A small-molecule ligand and the protein it binds are described below.
Small molecule (SMILES): FC(F)O[C@@H](F)C(F)(F)F

Binding-site contacts:
Ligand atom FAB contacts residue ILE258 of chain 1.D at 3.0 Å.
Ligand atom CAI contacts residue THR255 of chain 1.D at 3.3 Å.
Ligand atom CAH contacts residue THR255 of chain 1.D at 3.9 Å.
Ligand atom FAC contacts residue THR255 of chain 1.D at 3.2 Å.
Ligand atom OAG contacts residue THR255 of chain 1.D at 4.0 Å.
Ligand atom CAJ contacts residue ILE201 of chain 1.D at 4.1 Å (hydrophobic).
Ligand atom FAE contacts residue VAL242 of chain 1.D at 3.6 Å.
Ligand atom FAE contacts residue ILE201 of chain 1.D at 2.8 Å.
Ligand atom FAD contacts residue TYR197 of chain 1.D at 4.4 Å.
Ligand atom OAG contacts residue ILE202 of chain 1.D at 3.0 Å.
Ligand atom FAD contacts residue THR255 of chain 1.D at 2.9 Å.
Ligand atom FAC contacts residue ILE259 of chain 1.D at 3.7 Å.
Ligand atom FAA contacts residue THR255 of chain 1.D at 3.4 Å.
Ligand atom FAF contacts residue PRO120 of chain 1.D at 3.2 Å.
Ligand atom FAD contacts residue PRO120 of chain 1.D at 3.9 Å.
Ligand atom FAC contacts residue MET205 of chain 1.D at 4.0 Å.
Ligand atom FAB contacts residue THR255 of chain 1.D at 3.5 Å.
Ligand atom FAF contacts residue ILE202 of chain 1.D at 3.5 Å.
Ligand atom CAJ contacts residue THR255 of chain 1.D at 3.6 Å.
Ligand atom FAA contacts residue PRO120 of chain 1.D at 3.7 Å.
Ligand atom FAF contacts residue THR255 of chain 1.D at 4.0 Å.
Ligand atom FAD contacts residue VAL242 of chain 1.D at 4.3 Å.
Ligand atom FAD contacts residue TYR119 of chain 1.D at 3.7 Å.
Ligand atom FAA contacts residue PHE121 of chain 1.D at 3.8 Å.
Ligand atom FAF contacts residue TYR197 of chain 1.D at 3.7 Å.
Ligand atom CAI contacts residue ILE202 of chain 1.D at 4.2 Å (hydrophobic).
Ligand atom CAH contacts residue ILE202 of chain 1.D at 3.9 Å (hydrophobic).
Ligand atom CAJ contacts residue ILE202 of chain 1.D at 4.3 Å (hydrophobic).
Ligand atom FAA contacts residue TYR254 of chain 1.D at 3.7 Å.
Ligand atom FAE contacts residue THR255 of chain 1.D at 4.1 Å.
Ligand atom FAA contacts residue ILE258 of chain 1.D at 3.8 Å.
Ligand atom FAC contacts residue ILE201 of chain 1.D at 4.4 Å.
Ligand atom CAJ contacts residue PRO120 of chain 1.D at 4.1 Å (hydrophobic).
Ligand atom FAA contacts residue ILE202 of chain 1.D at 4.1 Å.
Ligand atom CAH contacts residue ILE258 of chain 1.D at 3.6 Å (hydrophobic).

Sequence of chain 1.D:
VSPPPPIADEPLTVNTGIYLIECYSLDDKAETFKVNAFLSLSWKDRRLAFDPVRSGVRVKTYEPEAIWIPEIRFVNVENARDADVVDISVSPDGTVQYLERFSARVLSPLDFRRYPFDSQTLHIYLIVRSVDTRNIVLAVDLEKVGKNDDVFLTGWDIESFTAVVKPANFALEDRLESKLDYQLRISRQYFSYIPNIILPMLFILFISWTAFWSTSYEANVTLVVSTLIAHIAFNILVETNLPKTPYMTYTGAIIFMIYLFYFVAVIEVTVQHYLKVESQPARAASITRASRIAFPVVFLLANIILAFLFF